This protein binds this small molecule.
Small molecule (SMILES): O=P(O)(O)OC[C@H]1O[C@](O)(COP(=O)(O)O)[C@@H](O)[C@@H]1O

Sequence of chain 1.A:
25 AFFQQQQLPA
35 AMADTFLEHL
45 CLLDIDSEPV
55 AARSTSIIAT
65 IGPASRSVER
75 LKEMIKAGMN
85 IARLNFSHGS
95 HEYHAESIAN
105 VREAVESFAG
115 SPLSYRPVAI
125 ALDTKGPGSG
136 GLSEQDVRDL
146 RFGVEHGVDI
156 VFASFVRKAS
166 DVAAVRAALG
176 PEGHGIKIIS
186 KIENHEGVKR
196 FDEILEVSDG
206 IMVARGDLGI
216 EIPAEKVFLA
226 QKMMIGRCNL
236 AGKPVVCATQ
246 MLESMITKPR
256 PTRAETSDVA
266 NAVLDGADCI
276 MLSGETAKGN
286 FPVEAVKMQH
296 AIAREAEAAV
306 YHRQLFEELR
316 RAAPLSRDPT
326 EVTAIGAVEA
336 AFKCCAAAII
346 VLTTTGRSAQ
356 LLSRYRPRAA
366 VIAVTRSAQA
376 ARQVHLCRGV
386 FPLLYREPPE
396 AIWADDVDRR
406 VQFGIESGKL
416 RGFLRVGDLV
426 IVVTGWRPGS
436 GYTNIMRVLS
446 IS

Binding-site contacts:
Ligand atom O6P contacts residue SER353 of chain 1.A at 2.6 Å (h-bond).
Ligand atom P2 contacts residue SER353 of chain 1.A at 3.6 Å.
Ligand atom C6 contacts residue SER353 of chain 1.A at 3.8 Å.
Ligand atom C6 contacts residue LEU347 of chain 1.A at 3.5 Å (hydrophobic).
Ligand atom O1P contacts residue GLY434 of chain 1.A at 2.9 Å (h-bond).
Ligand atom O5P contacts residue THR348 of chain 1.A at 3.7 Å.
Ligand atom O4 contacts residue GLY434 of chain 1.A at 2.6 Å (h-bond).
Ligand atom O2 contacts residue LEU347 of chain 1.A at 3.5 Å.
Ligand atom C3 contacts residue GLY434 of chain 1.A at 3.4 Å.
Ligand atom C6 contacts residue THR438 of chain 1.A at 3.5 Å.
Ligand atom O6P contacts residue THR348 of chain 1.A at 2.6 Å (h-bond).
Ligand atom O3 contacts residue ARG432 of chain 1.A at 2.8 Å (salt-bridge).
Ligand atom O2 contacts residue GLY430 of chain 1.A at 3.5 Å (h-bond).
Ligand atom O6 contacts residue THR348 of chain 1.A at 3.8 Å.
Ligand atom O3 contacts residue TRP398 of chain 1.A at 3.7 Å.
Ligand atom O5P contacts residue THR350 of chain 1.A at 2.6 Å (h-bond).
Ligand atom O4P contacts residue SER353 of chain 1.A at 3.7 Å.
Ligand atom O1 contacts residue GLY434 of chain 1.A at 3.7 Å.
Ligand atom C4 contacts residue GLY434 of chain 1.A at 3.3 Å.
Ligand atom O3P contacts residue ARG405 of chain 1.A at 2.6 Å (salt-bridge).
Ligand atom O4 contacts residue TYR437 of chain 1.A at 2.8 Å (h-bond).
Ligand atom O1P contacts residue PRO433 of chain 1.A at 3.5 Å.
Ligand atom O4 contacts residue GLY436 of chain 1.A at 3.6 Å.
Ligand atom O4P contacts residue SER435 of chain 1.A at 3.5 Å (h-bond).
Ligand atom O3 contacts residue GLY430 of chain 1.A at 3.1 Å.
Ligand atom O5P contacts residue SER435 of chain 1.A at 3.2 Å (h-bond).
Ligand atom O2P contacts residue THR349 of chain 1.A at 3.6 Å.
Ligand atom O5 contacts residue LEU347 of chain 1.A at 3.7 Å.
Ligand atom C5 contacts residue GLY434 of chain 1.A at 3.4 Å.
Ligand atom O4 contacts residue THR438 of chain 1.A at 3.5 Å (h-bond).
Ligand atom O5P contacts residue THR349 of chain 1.A at 3.4 Å (h-bond).
Ligand atom P1 contacts residue ARG405 of chain 1.A at 3.7 Å.
Ligand atom C3 contacts residue ARG432 of chain 1.A at 3.4 Å.
Ligand atom O3P contacts residue TRP398 of chain 1.A at 2.8 Å (h-bond).
Ligand atom O4P contacts residue GLY436 of chain 1.A at 2.8 Å (h-bond).
Ligand atom P2 contacts residue THR348 of chain 1.A at 3.6 Å.
Ligand atom O6 contacts residue SER435 of chain 1.A at 3.7 Å.
Ligand atom P2 contacts residue THR349 of chain 1.A at 3.8 Å.
Ligand atom O2P contacts residue ARG405 of chain 1.A at 2.9 Å (salt-bridge).
Ligand atom O6 contacts residue THR349 of chain 1.A at 3.3 Å (h-bond).